A small-molecule ligand and the protein it binds are described below.
Small molecule (SMILES): C[C@@H](O)CCO

Sequence of chain 1.G:
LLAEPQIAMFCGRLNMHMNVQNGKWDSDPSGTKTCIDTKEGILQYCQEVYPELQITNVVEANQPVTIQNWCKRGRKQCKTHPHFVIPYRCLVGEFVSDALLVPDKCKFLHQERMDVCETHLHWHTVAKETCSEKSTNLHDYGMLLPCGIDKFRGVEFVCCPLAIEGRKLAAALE

Binding-site contacts:
Ligand atom C2 contacts residue GLY159 of chain 1.G at 3.1 Å.
Ligand atom C4 contacts residue ASN68 of chain 1.G at 4.1 Å.
Ligand atom O1 contacts residue CYS158 of chain 1.G at 3.3 Å.
Ligand atom C3 contacts residue ASN68 of chain 1.G at 4.5 Å.
Ligand atom C1 contacts residue GLY159 of chain 1.G at 3.7 Å.
Ligand atom C3 contacts residue GLY159 of chain 1.G at 4.2 Å.
Ligand atom O1 contacts residue PRO157 of chain 1.G at 3.4 Å (h-bond).
Ligand atom C4 contacts residue ILE160 of chain 1.G at 3.7 Å (hydrophobic).
Ligand atom C4 contacts residue THR67 of chain 1.G at 4.5 Å.
Ligand atom C2 contacts residue PRO157 of chain 1.G at 4.3 Å (hydrophobic).
Ligand atom O3 contacts residue ASN68 of chain 1.G at 4.0 Å.
Ligand atom C2 contacts residue CYS158 of chain 1.G at 3.5 Å (hydrophobic).
Ligand atom C1 contacts residue CYS158 of chain 1.G at 3.7 Å (hydrophobic).
Ligand atom O1 contacts residue GLY159 of chain 1.G at 3.9 Å.
Ligand atom C4 contacts residue GLY159 of chain 1.G at 3.6 Å.
Ligand atom O3 contacts residue THR67 of chain 1.G at 4.3 Å.
Ligand atom C1 contacts residue PRO157 of chain 1.G at 3.2 Å (hydrophobic).